Sequence of chain 1.A:
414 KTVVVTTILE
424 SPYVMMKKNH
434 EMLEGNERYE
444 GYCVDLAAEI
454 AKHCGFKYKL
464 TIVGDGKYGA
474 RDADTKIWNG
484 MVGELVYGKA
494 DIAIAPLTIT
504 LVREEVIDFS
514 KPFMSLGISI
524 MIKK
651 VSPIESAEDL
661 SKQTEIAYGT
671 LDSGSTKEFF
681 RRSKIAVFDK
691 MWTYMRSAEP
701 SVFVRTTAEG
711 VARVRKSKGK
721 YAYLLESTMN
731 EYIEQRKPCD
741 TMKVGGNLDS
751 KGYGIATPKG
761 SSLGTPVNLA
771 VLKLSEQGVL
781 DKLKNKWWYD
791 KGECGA

Sequence of chain 1.D:
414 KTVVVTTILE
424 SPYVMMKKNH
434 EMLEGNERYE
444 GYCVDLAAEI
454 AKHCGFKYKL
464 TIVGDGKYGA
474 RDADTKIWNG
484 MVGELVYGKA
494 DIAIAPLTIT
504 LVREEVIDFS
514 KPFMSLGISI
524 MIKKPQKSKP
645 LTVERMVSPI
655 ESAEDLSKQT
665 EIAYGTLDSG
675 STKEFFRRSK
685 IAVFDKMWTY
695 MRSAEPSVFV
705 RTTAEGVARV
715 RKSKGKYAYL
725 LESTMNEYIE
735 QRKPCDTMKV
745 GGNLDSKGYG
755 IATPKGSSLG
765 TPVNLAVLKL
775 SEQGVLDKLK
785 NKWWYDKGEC

This small molecule binds to this protein.
Small molecule (SMILES): NS(=O)(=O)c1cc2c(cc1Cl)N[C@H]([C@H]1C[C@H]3C=C[C@@H]1C3)NS2(=O)=O

Binding-site contacts:
Ligand atom C5 contacts residue ILE502 of chain 1.A at 3.6 Å (hydrophobic).
Ligand atom C6 contacts residue SER775 of chain 1.D at 3.4 Å.
Ligand atom O4 contacts residue LYS784 of chain 1.D at 3.8 Å.
Ligand atom C12 contacts residue SER750 of chain 1.A at 3.3 Å.
Ligand atom O2 contacts residue SER518 of chain 1.D at 3.3 Å (h-bond).
Ligand atom C10 contacts residue SER750 of chain 1.A at 3.2 Å.
Ligand atom C8 contacts residue PRO515 of chain 1.D at 3.2 Å (hydrophobic).
Ligand atom O1 contacts residue SER750 of chain 1.A at 3.8 Å.
Ligand atom C7 contacts residue ILE502 of chain 1.A at 3.8 Å (hydrophobic).
Ligand atom C11 contacts residue SER750 of chain 1.A at 3.3 Å.
Ligand atom C9 contacts residue SER750 of chain 1.A at 3.2 Å.
Ligand atom O2 contacts residue PRO515 of chain 1.D at 3.4 Å (h-bond).
Ligand atom N1 contacts residue PRO515 of chain 1.D at 2.4 Å (h-bond).
Ligand atom CL contacts residue LEU780 of chain 1.D at 3.5 Å.
Ligand atom C3 contacts residue PRO515 of chain 1.A at 3.8 Å (hydrophobic).
Ligand atom C13 contacts residue PHE516 of chain 1.D at 3.9 Å (hydrophobic).
Ligand atom C14 contacts residue PHE516 of chain 1.D at 4.0 Å (hydrophobic).
Ligand atom O2 contacts residue MET517 of chain 1.D at 3.4 Å.
Ligand atom N2 contacts residue SER775 of chain 1.D at 3.5 Å (h-bond).
Ligand atom C3 contacts residue GLY752 of chain 1.A at 3.8 Å.
Ligand atom O3 contacts residue SER518 of chain 1.D at 3.0 Å (h-bond).
Ligand atom CL contacts residue ASP781 of chain 1.D at 3.2 Å.
Ligand atom C4 contacts residue LYS751 of chain 1.A at 3.7 Å.
Ligand atom C1 contacts residue PRO515 of chain 1.D at 3.3 Å (hydrophobic).
Ligand atom C4 contacts residue ILE502 of chain 1.A at 3.7 Å (hydrophobic).
Ligand atom C11 contacts residue SER518 of chain 1.D at 3.5 Å.
Ligand atom O1 contacts residue LYS751 of chain 1.A at 3.8 Å.
Ligand atom S1 contacts residue PRO515 of chain 1.D at 3.4 Å (h-bond).
Ligand atom N2 contacts residue SER750 of chain 1.A at 3.9 Å.
Ligand atom C5 contacts residue LEU772 of chain 1.D at 3.7 Å (hydrophobic).
Ligand atom N3 contacts residue ASP781 of chain 1.D at 3.6 Å.
Ligand atom C4 contacts residue GLY752 of chain 1.A at 3.4 Å.
Ligand atom N2 contacts residue PRO515 of chain 1.D at 3.6 Å.
Ligand atom C11 contacts residue MET517 of chain 1.D at 3.8 Å (hydrophobic).
Ligand atom C2 contacts residue PRO515 of chain 1.D at 3.5 Å (hydrophobic).
Ligand atom C7 contacts residue LYS514 of chain 1.D at 3.9 Å.
Ligand atom C7 contacts residue LEU772 of chain 1.D at 3.7 Å (hydrophobic).
Ligand atom C14 contacts residue SER750 of chain 1.A at 3.1 Å.
Ligand atom C13 contacts residue SER750 of chain 1.A at 3.2 Å.
Ligand atom C12 contacts residue PHE516 of chain 1.D at 3.9 Å (hydrophobic).